Sequence of chain 1.B:
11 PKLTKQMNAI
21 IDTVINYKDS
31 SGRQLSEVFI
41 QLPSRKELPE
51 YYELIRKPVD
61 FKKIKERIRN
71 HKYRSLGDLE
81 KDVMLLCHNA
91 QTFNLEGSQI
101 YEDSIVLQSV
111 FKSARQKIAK

This protein binds this small molecule.
Small molecule (SMILES): O=C(/C=C/N1[C@H]2CC[C@@H]1c1ncnc(NC3CC3)c1C2)c1ccccc1O

Binding-site contacts:
Ligand atom C12 contacts residue ILE100 of chain 1.B at 3.4 Å (hydrophobic).
Ligand atom C14 contacts residue ILE100 of chain 1.B at 3.8 Å (hydrophobic).
Ligand atom C14 contacts residue ASN94 of chain 1.B at 4.0 Å.
Ligand atom C20 contacts residue LEU42 of chain 1.B at 3.7 Å (hydrophobic).
Ligand atom C9 contacts residue ASN94 of chain 1.B at 3.6 Å.
Ligand atom C1 contacts residue GLU47 of chain 1.B at 4.0 Å.
Ligand atom C17 contacts residue LEU42 of chain 1.B at 3.5 Å (hydrophobic).
Ligand atom C16 contacts residue VAL38 of chain 1.B at 3.4 Å (hydrophobic).
Ligand atom C18 contacts residue ASP60 of chain 1.B at 4.0 Å.
Ligand atom C19 contacts residue LEU86 of chain 1.B at 4.0 Å (hydrophobic).
Ligand atom C1 contacts residue PRO43 of chain 1.B at 4.0 Å (hydrophobic).
Ligand atom C15 contacts residue LEU42 of chain 1.B at 3.6 Å (hydrophobic).
Ligand atom C19 contacts residue VAL59 of chain 1.B at 3.6 Å (hydrophobic).
Ligand atom O1 contacts residue ASN94 of chain 1.B at 2.9 Å (h-bond).
Ligand atom C3 contacts residue LEU48 of chain 1.B at 4.0 Å (hydrophobic).
Ligand atom O contacts residue ASN89 of chain 1.B at 3.7 Å.
Ligand atom C17 contacts residue VAL38 of chain 1.B at 3.6 Å (hydrophobic).
Ligand atom C contacts residue GLU47 of chain 1.B at 3.8 Å.
Ligand atom C19 contacts residue LEU42 of chain 1.B at 3.7 Å (hydrophobic).
Ligand atom C13 contacts residue ILE100 of chain 1.B at 3.5 Å (hydrophobic).
Ligand atom C19 contacts residue TYR51 of chain 1.B at 3.7 Å (hydrophobic).
Ligand atom N contacts residue PRO43 of chain 1.B at 3.9 Å.
Ligand atom N2 contacts residue LEU48 of chain 1.B at 3.8 Å.
Ligand atom C18 contacts residue PHE39 of chain 1.B at 3.8 Å (hydrophobic).
Ligand atom O1 contacts residue ILE100 of chain 1.B at 3.9 Å.
Ligand atom O1 contacts residue TYR51 of chain 1.B at 3.5 Å.
Ligand atom O contacts residue ALA90 of chain 1.B at 3.2 Å.
Ligand atom C18 contacts residue LEU42 of chain 1.B at 3.6 Å (hydrophobic).
Ligand atom C12 contacts residue ASN94 of chain 1.B at 3.7 Å.
Ligand atom N3 contacts residue ILE100 of chain 1.B at 3.7 Å.
Ligand atom C20 contacts residue TYR51 of chain 1.B at 3.2 Å (hydrophobic).
Ligand atom C14 contacts residue TYR51 of chain 1.B at 3.9 Å (hydrophobic).
Ligand atom C11 contacts residue LEU48 of chain 1.B at 3.8 Å (hydrophobic).
Ligand atom C16 contacts residue LEU42 of chain 1.B at 3.5 Å (hydrophobic).
Ligand atom O contacts residue TYR51 of chain 1.B at 2.6 Å (h-bond).
Ligand atom C contacts residue PRO43 of chain 1.B at 3.9 Å (hydrophobic).
Ligand atom C18 contacts residue VAL59 of chain 1.B at 3.4 Å (hydrophobic).
Ligand atom C17 contacts residue PHE39 of chain 1.B at 3.5 Å (hydrophobic).
Ligand atom C contacts residue LEU48 of chain 1.B at 4.1 Å (hydrophobic).
Ligand atom N3 contacts residue ASN94 of chain 1.B at 4.0 Å.